Binding-site contacts:
Ligand atom N2 contacts residue SER402 of chain 1.A at 4.0 Å.
Ligand atom O5 contacts residue ASN399 of chain 1.A at 2.4 Å (h-bond).
Ligand atom C3 contacts residue ASN399 of chain 1.A at 3.4 Å.
Ligand atom C5 contacts residue ASN399 of chain 1.A at 3.1 Å.
Ligand atom C7 contacts residue THR401 of chain 1.A at 3.8 Å.
Ligand atom C3 contacts residue THR401 of chain 1.A at 4.4 Å.
Ligand atom C1 contacts residue THR401 of chain 1.A at 3.3 Å.
Ligand atom N2 contacts residue ASN399 of chain 1.A at 3.6 Å (h-bond).
Ligand atom N2 contacts residue THR401 of chain 1.A at 3.7 Å.
Ligand atom O6 contacts residue ASN399 of chain 1.A at 2.6 Å (h-bond).
Ligand atom C1 contacts residue ASN399 of chain 1.A at 1.4 Å.
Ligand atom C2 contacts residue THR401 of chain 1.A at 3.1 Å.
Ligand atom C6 contacts residue ASN399 of chain 1.A at 3.3 Å.
Ligand atom C4 contacts residue ASN399 of chain 1.A at 3.2 Å.
Ligand atom C2 contacts residue ASN399 of chain 1.A at 2.4 Å.
Ligand atom C1 contacts residue SER402 of chain 1.A at 3.8 Å.
Ligand atom O3 contacts residue ASN399 of chain 1.A at 4.3 Å.
Ligand atom O7 contacts residue THR401 of chain 1.A at 3.5 Å (h-bond).

This protein binds this small molecule.
Small molecule (SMILES): CC(=O)N[C@@H]1[C@@H](O)[C@H](O)[C@@H](CO)O[C@H]1O

Sequence of chain 1.A:
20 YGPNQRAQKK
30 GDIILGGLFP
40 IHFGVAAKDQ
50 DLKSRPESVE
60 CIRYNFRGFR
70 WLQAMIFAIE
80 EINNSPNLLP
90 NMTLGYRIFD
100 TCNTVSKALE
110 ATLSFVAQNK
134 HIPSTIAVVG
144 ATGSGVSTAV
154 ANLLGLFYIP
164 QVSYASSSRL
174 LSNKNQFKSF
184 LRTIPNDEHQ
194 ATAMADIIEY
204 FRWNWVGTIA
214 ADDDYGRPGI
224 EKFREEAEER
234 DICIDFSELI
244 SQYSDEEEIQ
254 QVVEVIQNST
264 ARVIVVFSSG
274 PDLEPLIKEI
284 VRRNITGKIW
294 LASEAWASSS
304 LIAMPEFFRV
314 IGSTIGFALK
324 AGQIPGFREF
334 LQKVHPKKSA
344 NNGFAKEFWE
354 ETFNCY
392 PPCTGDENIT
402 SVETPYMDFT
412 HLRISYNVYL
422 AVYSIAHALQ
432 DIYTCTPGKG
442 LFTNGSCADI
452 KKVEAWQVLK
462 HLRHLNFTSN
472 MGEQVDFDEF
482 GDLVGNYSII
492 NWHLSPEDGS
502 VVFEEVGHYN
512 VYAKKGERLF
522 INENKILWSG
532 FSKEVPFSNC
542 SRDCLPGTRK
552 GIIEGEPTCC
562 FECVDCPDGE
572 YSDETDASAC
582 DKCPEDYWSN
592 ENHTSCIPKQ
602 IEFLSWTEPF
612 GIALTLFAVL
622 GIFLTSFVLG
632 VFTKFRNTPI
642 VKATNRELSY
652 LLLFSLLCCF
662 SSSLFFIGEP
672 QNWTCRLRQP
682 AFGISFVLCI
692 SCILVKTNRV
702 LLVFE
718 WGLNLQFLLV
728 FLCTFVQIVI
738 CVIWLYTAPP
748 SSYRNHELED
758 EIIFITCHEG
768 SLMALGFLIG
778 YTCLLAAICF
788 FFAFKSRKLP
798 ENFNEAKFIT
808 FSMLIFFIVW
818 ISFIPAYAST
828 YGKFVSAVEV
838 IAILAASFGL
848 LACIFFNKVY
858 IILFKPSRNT